Binding-site contacts:
Ligand atom C8 contacts residue PHE222 of chain 1.B at 3.5 Å (hydrophobic).
Ligand atom N2 contacts residue ASN113 of chain 1.B at 3.1 Å (h-bond).
Ligand atom O6 contacts residue ARG78 of chain 1.B at 3.4 Å (salt-bridge).
Ligand atom C8 contacts residue GLU75 of chain 1.B at 4.4 Å.
Ligand atom C4 contacts residue ASN113 of chain 1.B at 4.2 Å.
Ligand atom N2 contacts residue ASN76 of chain 1.B at 3.9 Å.
Ligand atom C2 contacts residue ASN113 of chain 1.B at 2.6 Å.
Ligand atom C1 contacts residue ARG78 of chain 1.B at 3.8 Å.
Ligand atom C8 contacts residue ASN76 of chain 1.B at 3.8 Å.
Ligand atom C3 contacts residue ASN113 of chain 1.B at 3.9 Å.
Ligand atom C5 contacts residue ARG78 of chain 1.B at 3.9 Å.
Ligand atom C7 contacts residue ASN76 of chain 1.B at 3.5 Å.
Ligand atom C6 contacts residue ARG78 of chain 1.B at 3.7 Å.
Ligand atom C6 contacts residue PHE222 of chain 1.B at 3.9 Å (hydrophobic).
Ligand atom O5 contacts residue ASN113 of chain 1.B at 2.2 Å (h-bond).
Ligand atom C2 contacts residue ASN76 of chain 1.B at 4.4 Å.
Ligand atom O5 contacts residue ARG78 of chain 1.B at 2.9 Å (salt-bridge).
Ligand atom C5 contacts residue ASN113 of chain 1.B at 3.6 Å.
Ligand atom O7 contacts residue ASN76 of chain 1.B at 3.5 Å.
Ligand atom C7 contacts residue ASN113 of chain 1.B at 4.2 Å.
Ligand atom O6 contacts residue PHE222 of chain 1.B at 3.6 Å.
Ligand atom C1 contacts residue ASN113 of chain 1.B at 1.5 Å.
Ligand atom O6 contacts residue MAN4 of chain 1.M at 4.0 Å.

This protein binds this small molecule.
Small molecule (SMILES): CC(=O)N[C@H]1[C@H](O[C@H]2[C@H](O)[C@@H](NC(C)=O)CO[C@@H]2CO)O[C@H](CO)[C@@H](O[C@@H]2O[C@H](CO[C@H]3O[C@H](CO)[C@@H](O)[C@H](O)[C@@H]3O)[C@@H](O)[C@H](O[C@H]3O[C@H](CO)[C@@H](O)[C@H](O)[C@@H]3O)[C@@H]2O)[C@@H]1O

Sequence of chain 1.B:
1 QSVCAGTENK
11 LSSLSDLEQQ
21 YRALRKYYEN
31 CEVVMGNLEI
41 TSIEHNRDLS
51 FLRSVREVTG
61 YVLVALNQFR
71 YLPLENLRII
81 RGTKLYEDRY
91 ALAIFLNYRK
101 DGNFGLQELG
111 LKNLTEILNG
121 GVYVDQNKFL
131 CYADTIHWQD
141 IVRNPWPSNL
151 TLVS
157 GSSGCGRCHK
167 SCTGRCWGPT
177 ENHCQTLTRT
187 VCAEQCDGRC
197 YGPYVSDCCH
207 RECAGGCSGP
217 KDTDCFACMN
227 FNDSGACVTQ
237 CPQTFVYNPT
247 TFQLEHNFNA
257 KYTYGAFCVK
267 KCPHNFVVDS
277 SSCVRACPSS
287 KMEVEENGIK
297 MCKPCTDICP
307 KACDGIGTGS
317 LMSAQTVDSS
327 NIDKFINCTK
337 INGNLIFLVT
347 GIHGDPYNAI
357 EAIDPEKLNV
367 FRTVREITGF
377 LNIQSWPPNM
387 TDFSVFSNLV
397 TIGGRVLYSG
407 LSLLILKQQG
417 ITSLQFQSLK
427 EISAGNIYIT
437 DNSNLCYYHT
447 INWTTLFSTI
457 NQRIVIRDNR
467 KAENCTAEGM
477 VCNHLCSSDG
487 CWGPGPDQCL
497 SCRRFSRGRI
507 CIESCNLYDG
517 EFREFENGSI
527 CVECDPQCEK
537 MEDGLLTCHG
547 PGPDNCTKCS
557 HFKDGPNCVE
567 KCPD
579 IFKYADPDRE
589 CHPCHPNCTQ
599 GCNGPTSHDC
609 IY